Sequence of chain 1.A:
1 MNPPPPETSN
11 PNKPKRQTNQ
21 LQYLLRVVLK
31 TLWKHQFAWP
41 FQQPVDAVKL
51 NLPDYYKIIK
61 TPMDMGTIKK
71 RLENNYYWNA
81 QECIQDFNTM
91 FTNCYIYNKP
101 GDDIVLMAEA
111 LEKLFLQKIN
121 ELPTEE

Binding-site contacts:
Ligand atom C5 contacts residue VAL45 of chain 1.A at 3.6 Å (hydrophobic).
Ligand atom C2 contacts residue LEU52 of chain 1.A at 4.1 Å (hydrophobic).
Ligand atom C12 contacts residue LEU50 of chain 1.A at 3.7 Å (hydrophobic).
Ligand atom C15 contacts residue LEU50 of chain 1.A at 3.7 Å (hydrophobic).
Ligand atom C11 contacts residue TRP39 of chain 1.A at 3.7 Å (hydrophobic).
Ligand atom C11 contacts residue LEU50 of chain 1.A at 3.7 Å (hydrophobic).
Ligand atom N6 contacts residue ILE104 of chain 1.A at 3.8 Å.
Ligand atom C29 contacts residue TYR97 of chain 1.A at 3.8 Å (hydrophobic).
Ligand atom C26 contacts residue PHE41 of chain 1.A at 3.8 Å (hydrophobic).
Ligand atom C26 contacts residue PRO40 of chain 1.A at 3.9 Å (hydrophobic).
Ligand atom C23 contacts residue GLN43 of chain 1.A at 3.7 Å.
Ligand atom C4 contacts residue VAL45 of chain 1.A at 4.0 Å (hydrophobic).
Ligand atom C8 contacts residue LEU50 of chain 1.A at 3.9 Å (hydrophobic).
Ligand atom C16 contacts residue TRP39 of chain 1.A at 3.8 Å (hydrophobic).
Ligand atom O28 contacts residue ASN98 of chain 1.A at 2.9 Å (h-bond).
Ligand atom C4 contacts residue ILE104 of chain 1.A at 4.0 Å (hydrophobic).
Ligand atom N6 contacts residue VAL45 of chain 1.A at 4.0 Å.
Ligand atom O9 contacts residue PRO40 of chain 1.A at 3.4 Å (h-bond).
Ligand atom C13 contacts residue LEU50 of chain 1.A at 3.7 Å (hydrophobic).
Ligand atom O28 contacts residue ILE104 of chain 1.A at 4.0 Å.
Ligand atom C14 contacts residue LEU50 of chain 1.A at 3.7 Å (hydrophobic).
Ligand atom C25 contacts residue TRP39 of chain 1.A at 3.9 Å (hydrophobic).
Ligand atom C29 contacts residue LEU52 of chain 1.A at 3.9 Å (hydrophobic).
Ligand atom C7 contacts residue PRO40 of chain 1.A at 3.8 Å (hydrophobic).
Ligand atom C22 contacts residue GLN43 of chain 1.A at 3.7 Å.
Ligand atom C5 contacts residue PRO40 of chain 1.A at 3.7 Å (hydrophobic).
Ligand atom C29 contacts residue TYR55 of chain 1.A at 4.0 Å (hydrophobic).
Ligand atom C15 contacts residue TRP39 of chain 1.A at 4.1 Å (hydrophobic).
Ligand atom C2 contacts residue LEU50 of chain 1.A at 3.9 Å (hydrophobic).
Ligand atom C26 contacts residue VAL45 of chain 1.A at 3.6 Å (hydrophobic).
Ligand atom N6 contacts residue PRO40 of chain 1.A at 2.8 Å (h-bond).
Ligand atom C12 contacts residue TRP39 of chain 1.A at 3.9 Å (hydrophobic).
Ligand atom O20 contacts residue LYS49 of chain 1.A at 3.2 Å.
Ligand atom C16 contacts residue LEU50 of chain 1.A at 3.7 Å (hydrophobic).
Ligand atom C5 contacts residue ILE104 of chain 1.A at 3.7 Å (hydrophobic).
Ligand atom C29 contacts residue ASN98 of chain 1.A at 3.7 Å.
Ligand atom C7 contacts residue ILE104 of chain 1.A at 4.1 Å (hydrophobic).
Ligand atom N10 contacts residue LEU50 of chain 1.A at 3.8 Å.
Ligand atom C8 contacts residue PRO40 of chain 1.A at 3.8 Å (hydrophobic).
Ligand atom C27 contacts residue ASN98 of chain 1.A at 3.7 Å.

A small-molecule ligand and the protein it binds are described below.
Small molecule (SMILES): CCc1c(C(=O)Nc2cccc(S(=O)(=O)N(CC)CC)c2)[nH]c(C)c1C(C)=O